Sequence of chain 11.A:
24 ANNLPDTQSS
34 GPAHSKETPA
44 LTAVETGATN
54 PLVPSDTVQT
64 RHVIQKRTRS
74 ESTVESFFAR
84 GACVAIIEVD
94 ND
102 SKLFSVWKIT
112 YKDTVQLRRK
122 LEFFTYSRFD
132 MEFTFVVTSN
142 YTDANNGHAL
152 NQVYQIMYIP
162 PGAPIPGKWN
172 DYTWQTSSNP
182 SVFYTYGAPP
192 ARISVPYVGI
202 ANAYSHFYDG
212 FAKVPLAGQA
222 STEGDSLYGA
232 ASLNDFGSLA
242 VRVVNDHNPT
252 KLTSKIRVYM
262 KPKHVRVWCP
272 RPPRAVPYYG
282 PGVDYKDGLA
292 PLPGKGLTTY

Binding-site contacts:
Ligand atom C2 contacts residue PHE237 of chain 11.A at 3.6 Å (hydrophobic).
Ligand atom C11 contacts residue ILE110 of chain 11.A at 3.8 Å (hydrophobic).
Ligand atom O1 contacts residue ILE110 of chain 11.A at 3.7 Å.
Ligand atom C9 contacts residue PHE237 of chain 11.A at 3.7 Å (hydrophobic).
Ligand atom C1 contacts residue TYR205 of chain 11.A at 3.8 Å (hydrophobic).
Ligand atom C21 contacts residue SER128 of chain 11.A at 3.8 Å.
Ligand atom CL3 contacts residue PHE134 of chain 11.A at 3.8 Å.
Ligand atom C4 contacts residue MET132 of chain 11.A at 3.8 Å (hydrophobic).
Ligand atom C21 contacts residue HIS207 of chain 11.A at 3.6 Å.
Ligand atom CL2 contacts residue ILE25 of chain 11.C at 3.4 Å.
Ligand atom C16 contacts residue TYR159 of chain 11.A at 3.8 Å (hydrophobic).
Ligand atom C16 contacts residue ALA24 of chain 11.C at 3.8 Å (hydrophobic).
Ligand atom CL2 contacts residue TYR159 of chain 11.A at 3.6 Å.
Ligand atom O2 contacts residue VAL196 of chain 11.A at 3.4 Å.
Ligand atom C10 contacts residue TYR159 of chain 11.A at 3.5 Å (hydrophobic).
Ligand atom C3 contacts residue MET132 of chain 11.A at 3.7 Å (hydrophobic).
Ligand atom CL3 contacts residue LEU240 of chain 11.A at 3.8 Å.
Ligand atom O1 contacts residue MET132 of chain 11.A at 3.7 Å.
Ligand atom O3 contacts residue TYR112 of chain 11.A at 3.6 Å.
Ligand atom C7 contacts residue MET132 of chain 11.A at 3.3 Å (hydrophobic).
Ligand atom C21 contacts residue TYR205 of chain 11.A at 3.8 Å (hydrophobic).
Ligand atom C17 contacts residue ALA24 of chain 11.C at 3.7 Å (hydrophobic).
Ligand atom O3 contacts residue PHE130 of chain 11.A at 3.6 Å.
Ligand atom C12 contacts residue PHE134 of chain 11.A at 3.8 Å (hydrophobic).
Ligand atom CL2 contacts residue ALA24 of chain 11.C at 3.5 Å.
Ligand atom C20 contacts residue LEU240 of chain 11.A at 3.8 Å (hydrophobic).
Ligand atom C14 contacts residue TYR159 of chain 11.A at 3.5 Å (hydrophobic).
Ligand atom C13 contacts residue PHE134 of chain 11.A at 3.7 Å (hydrophobic).
Ligand atom C6 contacts residue TYR112 of chain 11.A at 3.7 Å (hydrophobic).
Ligand atom C13 contacts residue ILE110 of chain 11.A at 3.7 Å (hydrophobic).
Ligand atom C12 contacts residue ILE110 of chain 11.A at 3.8 Å (hydrophobic).
Ligand atom C20 contacts residue ILE194 of chain 11.A at 3.8 Å (hydrophobic).
Ligand atom C8 contacts residue MET132 of chain 11.A at 3.4 Å (hydrophobic).
Ligand atom C13 contacts residue MET132 of chain 11.A at 3.4 Å (hydrophobic).
Ligand atom C17 contacts residue TYR159 of chain 11.A at 3.7 Å (hydrophobic).
Ligand atom O1 contacts residue PHE237 of chain 11.A at 3.8 Å.
Ligand atom C5 contacts residue TYR112 of chain 11.A at 3.5 Å (hydrophobic).
Ligand atom C9 contacts residue VAL199 of chain 11.A at 3.6 Å (hydrophobic).
Ligand atom C19 contacts residue LEU240 of chain 11.A at 3.8 Å (hydrophobic).
Ligand atom C7 contacts residue PHE237 of chain 11.A at 3.5 Å (hydrophobic).

The protein below binds the small molecule below.
Small molecule (SMILES): COc1ccc(OCc2ccc(COc3c(Cl)cccc3Cl)cc2)c(Cl)c1

Sequence of chain 11.C:
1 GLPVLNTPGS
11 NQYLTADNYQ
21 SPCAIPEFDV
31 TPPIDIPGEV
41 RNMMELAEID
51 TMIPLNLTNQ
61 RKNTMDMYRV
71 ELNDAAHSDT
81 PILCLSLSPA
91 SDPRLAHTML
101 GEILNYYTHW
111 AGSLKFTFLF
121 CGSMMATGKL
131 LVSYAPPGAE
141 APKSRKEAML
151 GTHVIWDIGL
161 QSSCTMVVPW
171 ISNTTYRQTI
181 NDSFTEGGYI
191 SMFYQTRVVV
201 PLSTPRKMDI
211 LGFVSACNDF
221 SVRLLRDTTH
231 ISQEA